Sequence of chain 1.A:
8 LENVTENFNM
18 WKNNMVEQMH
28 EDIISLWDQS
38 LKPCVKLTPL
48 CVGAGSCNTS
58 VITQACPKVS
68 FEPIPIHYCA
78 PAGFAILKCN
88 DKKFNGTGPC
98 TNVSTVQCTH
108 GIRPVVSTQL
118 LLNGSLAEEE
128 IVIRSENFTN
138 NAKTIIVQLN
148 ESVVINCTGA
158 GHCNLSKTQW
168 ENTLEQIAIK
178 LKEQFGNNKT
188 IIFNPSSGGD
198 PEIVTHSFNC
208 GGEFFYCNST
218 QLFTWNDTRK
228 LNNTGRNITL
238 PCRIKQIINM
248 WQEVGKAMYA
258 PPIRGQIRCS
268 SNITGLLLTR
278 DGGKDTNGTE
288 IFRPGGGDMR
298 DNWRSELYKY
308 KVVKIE

The small molecule below binds the protein below.
Small molecule (SMILES): CC(=O)N[C@@H]1[C@@H](O)[C@H](O)[C@@H](CO)O[C@H]1O

Binding-site contacts:
Ligand atom C2 contacts residue THR221 of chain 1.A at 4.0 Å.
Ligand atom C7 contacts residue LYS227 of chain 1.A at 4.1 Å.
Ligand atom C8 contacts residue THR221 of chain 1.A at 4.0 Å.
Ligand atom O7 contacts residue THR221 of chain 1.A at 3.1 Å (h-bond).
Ligand atom O7 contacts residue LEU228 of chain 1.A at 3.5 Å.
Ligand atom C1 contacts residue ASN223 of chain 1.A at 1.4 Å.
Ligand atom C7 contacts residue LEU228 of chain 1.A at 4.2 Å (hydrophobic).
Ligand atom C4 contacts residue ASN223 of chain 1.A at 4.2 Å.
Ligand atom O5 contacts residue ASN223 of chain 1.A at 2.4 Å (h-bond).
Ligand atom N2 contacts residue ASN223 of chain 1.A at 2.9 Å (h-bond).
Ligand atom C2 contacts residue ASN223 of chain 1.A at 2.5 Å.
Ligand atom C5 contacts residue ASN223 of chain 1.A at 3.7 Å.
Ligand atom O7 contacts residue LYS227 of chain 1.A at 3.2 Å (salt-bridge).
Ligand atom C8 contacts residue LEU228 of chain 1.A at 3.9 Å (hydrophobic).
Ligand atom C7 contacts residue THR221 of chain 1.A at 3.0 Å.
Ligand atom C3 contacts residue ASN223 of chain 1.A at 3.8 Å.
Ligand atom N2 contacts residue THR221 of chain 1.A at 2.8 Å (h-bond).
Ligand atom C1 contacts residue THR221 of chain 1.A at 4.2 Å.
Ligand atom O7 contacts residue ASN223 of chain 1.A at 3.9 Å.
Ligand atom C7 contacts residue ASN223 of chain 1.A at 3.8 Å.
Ligand atom C3 contacts residue THR221 of chain 1.A at 4.3 Å.